Binding-site contacts:
Ligand atom O5 contacts residue ASN455 of chain 1.A at 2.4 Å (h-bond).
Ligand atom O5 contacts residue HIS420 of chain 1.A at 3.9 Å.
Ligand atom C2 contacts residue HIS420 of chain 1.A at 4.0 Å.
Ligand atom O7 contacts residue ASN455 of chain 1.A at 3.1 Å (h-bond).
Ligand atom C1 contacts residue ASN455 of chain 1.A at 1.4 Å.
Ligand atom O6 contacts residue ARG398 of chain 1.A at 4.3 Å.
Ligand atom C4 contacts residue ASN455 of chain 1.A at 4.1 Å.
Ligand atom O6 contacts residue HIS420 of chain 1.A at 4.0 Å.
Ligand atom C8 contacts residue TYR479 of chain 1.A at 3.4 Å (hydrophobic).
Ligand atom N2 contacts residue ASN455 of chain 1.A at 2.8 Å (h-bond).
Ligand atom C8 contacts residue ARG398 of chain 1.A at 4.1 Å.
Ligand atom C5 contacts residue ASN455 of chain 1.A at 3.6 Å.
Ligand atom C6 contacts residue ARG398 of chain 1.A at 4.2 Å.
Ligand atom C7 contacts residue HIS420 of chain 1.A at 4.3 Å.
Ligand atom C8 contacts residue ASN455 of chain 1.A at 4.4 Å.
Ligand atom O7 contacts residue HIS420 of chain 1.A at 3.2 Å.
Ligand atom C7 contacts residue ASN455 of chain 1.A at 3.1 Å.
Ligand atom C3 contacts residue ASN455 of chain 1.A at 3.6 Å.
Ligand atom C2 contacts residue ASN455 of chain 1.A at 2.3 Å.
Ligand atom C1 contacts residue HIS420 of chain 1.A at 3.8 Å.

The small molecule below binds the protein below.
Small molecule (SMILES): CC(=O)N[C@H]1[C@H](O[C@H]2[C@H](O)[C@@H](NC(C)=O)CO[C@@H]2CO)O[C@H](CO)[C@@H](O)[C@@H]1O

Sequence of chain 1.A:
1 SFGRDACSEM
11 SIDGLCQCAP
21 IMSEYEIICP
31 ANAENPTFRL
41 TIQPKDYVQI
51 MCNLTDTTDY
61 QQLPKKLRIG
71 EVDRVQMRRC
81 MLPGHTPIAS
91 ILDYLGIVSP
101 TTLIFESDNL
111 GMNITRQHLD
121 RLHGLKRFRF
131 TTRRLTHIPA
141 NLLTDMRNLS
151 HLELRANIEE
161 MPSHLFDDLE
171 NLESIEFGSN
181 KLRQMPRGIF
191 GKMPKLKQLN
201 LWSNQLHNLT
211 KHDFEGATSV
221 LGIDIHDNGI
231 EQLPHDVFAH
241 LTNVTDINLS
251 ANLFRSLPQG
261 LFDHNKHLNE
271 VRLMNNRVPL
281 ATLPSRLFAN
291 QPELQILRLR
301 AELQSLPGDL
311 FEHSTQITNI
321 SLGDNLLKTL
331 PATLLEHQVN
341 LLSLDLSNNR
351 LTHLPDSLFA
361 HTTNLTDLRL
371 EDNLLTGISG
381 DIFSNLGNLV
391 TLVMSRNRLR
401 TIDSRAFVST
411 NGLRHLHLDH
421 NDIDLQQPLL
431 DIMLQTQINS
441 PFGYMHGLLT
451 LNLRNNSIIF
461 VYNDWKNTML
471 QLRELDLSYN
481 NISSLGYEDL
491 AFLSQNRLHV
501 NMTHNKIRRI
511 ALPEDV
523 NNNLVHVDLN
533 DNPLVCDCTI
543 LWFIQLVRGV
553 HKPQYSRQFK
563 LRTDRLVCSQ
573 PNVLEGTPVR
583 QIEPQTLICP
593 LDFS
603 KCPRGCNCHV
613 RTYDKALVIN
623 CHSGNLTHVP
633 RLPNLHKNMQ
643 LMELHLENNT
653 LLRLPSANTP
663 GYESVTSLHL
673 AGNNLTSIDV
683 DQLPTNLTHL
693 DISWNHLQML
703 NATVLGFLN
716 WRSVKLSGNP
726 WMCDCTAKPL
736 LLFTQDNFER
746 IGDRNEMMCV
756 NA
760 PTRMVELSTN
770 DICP